This protein binds this small molecule.
Small molecule (SMILES): CC(=O)N[C@@H]1[C@@H](O)[C@H](O)[C@@H](CO)O[C@H]1O

Sequence of chain 31.B:
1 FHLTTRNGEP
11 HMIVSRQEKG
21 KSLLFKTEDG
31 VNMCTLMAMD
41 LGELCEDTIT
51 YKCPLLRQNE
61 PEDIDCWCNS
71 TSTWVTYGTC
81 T

Binding-site contacts:
Ligand atom C4 contacts residue NAG1 of chain 31.R at 3.2 Å.
Ligand atom O1 contacts residue MET33 of chain 31.B at 3.9 Å.
Ligand atom O6 contacts residue NAG1 of chain 31.R at 3.0 Å.
Ligand atom O5 contacts residue ASN69 of chain 31.B at 2.8 Å (h-bond).
Ligand atom O7 contacts residue ASN69 of chain 31.B at 3.8 Å.
Ligand atom O3 contacts residue VAL31 of chain 31.B at 3.6 Å.
Ligand atom C2 contacts residue ASN69 of chain 31.B at 4.2 Å.
Ligand atom C1 contacts residue VAL31 of chain 31.B at 4.3 Å (hydrophobic).
Ligand atom C5 contacts residue MET33 of chain 31.B at 3.7 Å (hydrophobic).
Ligand atom C1 contacts residue ASN69 of chain 31.B at 2.7 Å.
Ligand atom O4 contacts residue NAG1 of chain 31.R at 3.0 Å.
Ligand atom C5 contacts residue ASN69 of chain 31.B at 3.7 Å.
Ligand atom C6 contacts residue MET33 of chain 31.B at 3.5 Å (hydrophobic).
Ligand atom C7 contacts residue SER70 of chain 31.B at 4.4 Å.
Ligand atom C8 contacts residue SER70 of chain 31.B at 3.7 Å.
Ligand atom O3 contacts residue NAG1 of chain 31.R at 2.6 Å (h-bond).
Ligand atom C3 contacts residue VAL31 of chain 31.B at 3.0 Å (hydrophobic).
Ligand atom C6 contacts residue ASN69 of chain 31.B at 4.4 Å.
Ligand atom N2 contacts residue VAL31 of chain 31.B at 4.0 Å.
Ligand atom O1 contacts residue ASN69 of chain 31.B at 2.1 Å (h-bond).
Ligand atom C7 contacts residue ASN69 of chain 31.B at 3.8 Å.
Ligand atom C4 contacts residue VAL31 of chain 31.B at 3.8 Å (hydrophobic).
Ligand atom C8 contacts residue ASN69 of chain 31.B at 3.4 Å.
Ligand atom O1 contacts residue SER70 of chain 31.B at 4.2 Å.
Ligand atom C5 contacts residue NAG1 of chain 31.R at 4.3 Å.
Ligand atom O4 contacts residue VAL31 of chain 31.B at 3.3 Å.
Ligand atom C5 contacts residue VAL31 of chain 31.B at 4.2 Å (hydrophobic).
Ligand atom O5 contacts residue MET33 of chain 31.B at 4.2 Å.
Ligand atom C8 contacts residue ARG57 of chain 31.B at 4.2 Å.
Ligand atom C6 contacts residue LEU24 of chain 31.B at 4.5 Å (hydrophobic).
Ligand atom N2 contacts residue ASN69 of chain 31.B at 4.3 Å.
Ligand atom C2 contacts residue VAL31 of chain 31.B at 4.0 Å (hydrophobic).
Ligand atom C3 contacts residue NAG1 of chain 31.R at 3.7 Å.
Ligand atom C6 contacts residue NAG1 of chain 31.R at 4.3 Å.
Ligand atom O1 contacts residue VAL31 of chain 31.B at 3.4 Å (h-bond).